A small-molecule ligand and the protein it binds are described below.
Small molecule (SMILES): NCCc1ccc(O)c(O)c1

Binding-site contacts:
Ligand atom C8 contacts residue THR162 of chain 1.A at 3.2 Å.
Ligand atom N1 contacts residue PHE123 of chain 1.A at 3.5 Å (h-bond).
Ligand atom O1 contacts residue VAL96 of chain 1.A at 4.1 Å.
Ligand atom C6 contacts residue PHE123 of chain 1.A at 4.1 Å (hydrophobic).
Ligand atom C5 contacts residue PHE97 of chain 1.A at 4.1 Å (hydrophobic).
Ligand atom O1 contacts residue THR164 of chain 1.A at 4.0 Å.
Ligand atom C7 contacts residue PHE123 of chain 1.A at 3.6 Å (hydrophobic).
Ligand atom N1 contacts residue SER122 of chain 1.A at 4.2 Å.
Ligand atom O2 contacts residue VAL96 of chain 1.A at 3.5 Å.
Ligand atom O2 contacts residue GLU32 of chain 1.A at 2.9 Å (salt-bridge).
Ligand atom C4 contacts residue VAL96 of chain 1.A at 3.8 Å (hydrophobic).
Ligand atom C1 contacts residue PHE123 of chain 1.A at 4.3 Å (hydrophobic).
Ligand atom C8 contacts residue LEU100 of chain 1.A at 3.9 Å (hydrophobic).
Ligand atom C4 contacts residue GLU32 of chain 1.A at 4.0 Å.
Ligand atom C2 contacts residue THR164 of chain 1.A at 3.9 Å.
Ligand atom O1 contacts residue GLU32 of chain 1.A at 3.1 Å (salt-bridge).
Ligand atom O1 contacts residue PHE25 of chain 1.A at 4.3 Å.
Ligand atom O2 contacts residue TYR44 of chain 1.A at 4.3 Å.
Ligand atom C5 contacts residue PHE25 of chain 1.A at 4.2 Å (hydrophobic).
Ligand atom C5 contacts residue LEU100 of chain 1.A at 4.0 Å (hydrophobic).
Ligand atom C4 contacts residue PHE25 of chain 1.A at 4.0 Å (hydrophobic).
Ligand atom C8 contacts residue PHE123 of chain 1.A at 4.2 Å (hydrophobic).
Ligand atom C2 contacts residue PHE25 of chain 1.A at 3.9 Å (hydrophobic).
Ligand atom C3 contacts residue PHE25 of chain 1.A at 3.8 Å (hydrophobic).
Ligand atom C1 contacts residue PHE25 of chain 1.A at 4.1 Å (hydrophobic).
Ligand atom C4 contacts residue LEU100 of chain 1.A at 4.4 Å (hydrophobic).
Ligand atom N1 contacts residue THR162 of chain 1.A at 4.2 Å.
Ligand atom C1 contacts residue LEU100 of chain 1.A at 4.1 Å (hydrophobic).
Ligand atom C6 contacts residue LEU100 of chain 1.A at 3.9 Å (hydrophobic).
Ligand atom C7 contacts residue THR162 of chain 1.A at 3.8 Å.
Ligand atom O1 contacts residue LEU31 of chain 1.A at 4.2 Å.
Ligand atom N1 contacts residue HIS121 of chain 1.A at 4.0 Å.
Ligand atom O1 contacts residue ALA29 of chain 1.A at 4.1 Å.
Ligand atom N1 contacts residue LEU100 of chain 1.A at 4.1 Å.
Ligand atom C3 contacts residue GLU32 of chain 1.A at 4.2 Å.
Ligand atom N1 contacts residue THR161 of chain 1.A at 4.2 Å.
Ligand atom N1 contacts residue GLU104 of chain 1.A at 4.1 Å.
Ligand atom C3 contacts residue VAL96 of chain 1.A at 4.2 Å (hydrophobic).
Ligand atom O2 contacts residue LEU93 of chain 1.A at 4.2 Å.
Ligand atom C6 contacts residue PHE25 of chain 1.A at 4.2 Å (hydrophobic).

Sequence of chain 1.A:
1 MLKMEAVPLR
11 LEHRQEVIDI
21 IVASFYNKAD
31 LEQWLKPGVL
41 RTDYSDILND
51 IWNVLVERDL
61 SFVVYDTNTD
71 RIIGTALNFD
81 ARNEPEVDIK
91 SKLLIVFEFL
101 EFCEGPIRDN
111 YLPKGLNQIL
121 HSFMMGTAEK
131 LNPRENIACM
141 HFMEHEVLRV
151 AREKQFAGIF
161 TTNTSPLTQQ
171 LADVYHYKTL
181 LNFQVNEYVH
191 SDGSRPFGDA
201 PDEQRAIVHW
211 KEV